Binding-site contacts:
Ligand atom C8 contacts residue ASN161 of chain 1.A at 4.3 Å.
Ligand atom O5 contacts residue ASN161 of chain 1.A at 2.4 Å (h-bond).
Ligand atom O6 contacts residue TRP218 of chain 1.C at 3.4 Å.
Ligand atom C1 contacts residue SER215 of chain 1.C at 4.2 Å.
Ligand atom C7 contacts residue ARG216 of chain 1.C at 4.5 Å.
Ligand atom C7 contacts residue PRO217 of chain 1.C at 3.5 Å (hydrophobic).
Ligand atom C8 contacts residue SER215 of chain 1.C at 3.2 Å.
Ligand atom C1 contacts residue ASN161 of chain 1.A at 1.5 Å.
Ligand atom O5 contacts residue TRP218 of chain 1.C at 4.5 Å.
Ligand atom C5 contacts residue ASN161 of chain 1.A at 3.7 Å.
Ligand atom C3 contacts residue TRP218 of chain 1.C at 4.0 Å (hydrophobic).
Ligand atom C8 contacts residue TRP218 of chain 1.C at 4.2 Å (hydrophobic).
Ligand atom C7 contacts residue TRP218 of chain 1.C at 3.6 Å (hydrophobic).
Ligand atom C6 contacts residue THR163 of chain 1.A at 3.8 Å.
Ligand atom C7 contacts residue ASN161 of chain 1.A at 3.4 Å.
Ligand atom O7 contacts residue ARG216 of chain 1.C at 3.5 Å (salt-bridge).
Ligand atom O6 contacts residue THR163 of chain 1.A at 3.9 Å.
Ligand atom O7 contacts residue TRP218 of chain 1.C at 2.5 Å (h-bond).
Ligand atom O3 contacts residue TRP218 of chain 1.C at 4.5 Å.
Ligand atom C4 contacts residue ASN161 of chain 1.A at 4.3 Å.
Ligand atom O7 contacts residue ASN161 of chain 1.A at 3.7 Å.
Ligand atom C3 contacts residue ASN161 of chain 1.A at 3.7 Å.
Ligand atom C4 contacts residue TRP218 of chain 1.C at 4.3 Å (hydrophobic).
Ligand atom C1 contacts residue TRP218 of chain 1.C at 4.4 Å (hydrophobic).
Ligand atom C2 contacts residue ASN161 of chain 1.A at 2.4 Å.
Ligand atom O7 contacts residue PRO217 of chain 1.C at 2.9 Å.
Ligand atom N2 contacts residue ASN161 of chain 1.A at 2.7 Å (h-bond).
Ligand atom C8 contacts residue PRO217 of chain 1.C at 3.4 Å (hydrophobic).
Ligand atom C8 contacts residue VAL238 of chain 1.A at 4.3 Å (hydrophobic).
Ligand atom N2 contacts residue SER215 of chain 1.C at 3.5 Å (h-bond).
Ligand atom C8 contacts residue THR163 of chain 1.A at 4.3 Å.
Ligand atom C8 contacts residue VAL240 of chain 1.A at 3.9 Å (hydrophobic).
Ligand atom C6 contacts residue TRP218 of chain 1.C at 4.1 Å (hydrophobic).
Ligand atom C7 contacts residue SER215 of chain 1.C at 3.8 Å.

Sequence of chain 1.A:
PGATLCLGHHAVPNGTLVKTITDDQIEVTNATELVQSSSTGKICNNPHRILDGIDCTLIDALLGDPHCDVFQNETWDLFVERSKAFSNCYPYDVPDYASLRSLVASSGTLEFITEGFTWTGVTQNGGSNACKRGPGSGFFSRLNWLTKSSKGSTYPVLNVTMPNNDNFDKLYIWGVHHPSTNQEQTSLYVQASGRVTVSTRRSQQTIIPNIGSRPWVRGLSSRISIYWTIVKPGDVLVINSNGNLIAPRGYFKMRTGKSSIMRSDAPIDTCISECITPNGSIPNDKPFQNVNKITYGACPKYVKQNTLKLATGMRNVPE

Sequence of chain 1.C:
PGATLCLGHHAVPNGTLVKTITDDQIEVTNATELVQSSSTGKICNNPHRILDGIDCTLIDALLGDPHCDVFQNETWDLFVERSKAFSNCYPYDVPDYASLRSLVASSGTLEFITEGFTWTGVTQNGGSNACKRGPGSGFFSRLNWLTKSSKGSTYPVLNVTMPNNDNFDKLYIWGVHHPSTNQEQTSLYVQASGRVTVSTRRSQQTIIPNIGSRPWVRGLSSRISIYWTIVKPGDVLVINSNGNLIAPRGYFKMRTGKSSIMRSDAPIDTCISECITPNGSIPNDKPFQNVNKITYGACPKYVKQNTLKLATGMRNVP

A protein and the small-molecule ligand that binds it are described below.
Small molecule (SMILES): CC(=O)N[C@H]1[C@H](O[C@H]2[C@H](O)[C@@H](NC(C)=O)CO[C@@H]2CO)O[C@H](CO)[C@@H](O[C@@H]2O[C@H](CO)[C@@H](O)[C@H](O)[C@@H]2O)[C@@H]1O